Binding-site contacts:
Ligand atom N8 contacts residue GLN105 of chain 1.A at 4.1 Å.
Ligand atom O7 contacts residue ARG255 of chain 1.A at 4.3 Å.
Ligand atom C7 contacts residue ARG255 of chain 1.A at 3.9 Å.
Ligand atom C2 contacts residue ARG255 of chain 1.A at 3.8 Å.
Ligand atom C7 contacts residue GLN105 of chain 1.A at 4.2 Å.
Ligand atom C7 contacts residue GLU258 of chain 1.A at 4.3 Å.
Ligand atom O9 contacts residue GLN105 of chain 1.A at 3.1 Å (h-bond).
Ligand atom C5 contacts residue HEM1 of chain 1.O at 3.9 Å.
Ligand atom O6 contacts residue HIS109 of chain 1.A at 4.3 Å.
Ligand atom C5 contacts residue ARG255 of chain 1.A at 3.6 Å.
Ligand atom C6 contacts residue HEM1 of chain 1.O at 3.6 Å.
Ligand atom C2 contacts residue HEM1 of chain 1.O at 4.0 Å.
Ligand atom C6 contacts residue ARG255 of chain 1.A at 3.1 Å.
Ligand atom N8 contacts residue ARG255 of chain 1.A at 4.0 Å.
Ligand atom C5 contacts residue PHE113 of chain 1.A at 3.8 Å (hydrophobic).
Ligand atom C1 contacts residue ARG255 of chain 1.A at 3.5 Å.
Ligand atom O7 contacts residue GLU258 of chain 1.A at 3.3 Å (salt-bridge).
Ligand atom C2 contacts residue GLU258 of chain 1.A at 3.8 Å.
Ligand atom O7 contacts residue GLN105 of chain 1.A at 3.4 Å (h-bond).
Ligand atom N8 contacts residue HEM1 of chain 1.O at 2.9 Å (h-bond).
Ligand atom C3 contacts residue HEM1 of chain 1.O at 4.3 Å.
Ligand atom O6 contacts residue ARG255 of chain 1.A at 3.1 Å.
Ligand atom C4 contacts residue ARG255 of chain 1.A at 3.9 Å.
Ligand atom O7 contacts residue HIS109 of chain 1.A at 3.6 Å.
Ligand atom O9 contacts residue HEM1 of chain 1.O at 2.7 Å.
Ligand atom C7 contacts residue HEM1 of chain 1.O at 3.4 Å.
Ligand atom N8 contacts residue HIS109 of chain 1.A at 2.7 Å (h-bond).
Ligand atom C3 contacts residue ARG255 of chain 1.A at 4.0 Å.
Ligand atom O9 contacts residue HIS109 of chain 1.A at 2.5 Å (h-bond).
Ligand atom C1 contacts residue HIS109 of chain 1.A at 4.4 Å.
Ligand atom C7 contacts residue HIS109 of chain 1.A at 3.4 Å.
Ligand atom O7 contacts residue HEM1 of chain 1.O at 3.6 Å.
Ligand atom O6 contacts residue HEM1 of chain 1.O at 3.5 Å.
Ligand atom C1 contacts residue HEM1 of chain 1.O at 3.6 Å.

Sequence of chain 1.A:
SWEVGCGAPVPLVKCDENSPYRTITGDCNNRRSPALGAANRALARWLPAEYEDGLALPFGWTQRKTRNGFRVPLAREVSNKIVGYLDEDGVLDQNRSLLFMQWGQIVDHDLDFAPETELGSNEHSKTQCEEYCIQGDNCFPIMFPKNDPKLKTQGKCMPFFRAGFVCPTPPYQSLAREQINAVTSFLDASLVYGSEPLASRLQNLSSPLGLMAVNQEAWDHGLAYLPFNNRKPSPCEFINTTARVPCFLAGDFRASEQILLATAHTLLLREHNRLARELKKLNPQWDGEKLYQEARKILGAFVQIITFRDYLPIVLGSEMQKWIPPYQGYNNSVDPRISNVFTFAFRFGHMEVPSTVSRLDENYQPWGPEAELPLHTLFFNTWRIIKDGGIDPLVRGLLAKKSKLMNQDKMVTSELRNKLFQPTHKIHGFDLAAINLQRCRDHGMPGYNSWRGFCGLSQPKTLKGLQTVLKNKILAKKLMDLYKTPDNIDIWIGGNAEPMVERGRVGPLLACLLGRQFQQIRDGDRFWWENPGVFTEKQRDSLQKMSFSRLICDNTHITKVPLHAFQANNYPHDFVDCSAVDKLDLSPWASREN

This small molecule binds to this protein.
Small molecule (SMILES): O=C(NO)c1ccccc1O